A small-molecule ligand and the protein it binds are described below.
Small molecule (SMILES): CC[C@@H](C)n1ncn(-c2ccc(N3CCN(c4ccc(OC[C@H]5CO[C@](Cn6cncn6)(c6ccc(Cl)cc6Cl)O5)cc4)CC3)cc2)c1=O

Sequence of chain 1.A:
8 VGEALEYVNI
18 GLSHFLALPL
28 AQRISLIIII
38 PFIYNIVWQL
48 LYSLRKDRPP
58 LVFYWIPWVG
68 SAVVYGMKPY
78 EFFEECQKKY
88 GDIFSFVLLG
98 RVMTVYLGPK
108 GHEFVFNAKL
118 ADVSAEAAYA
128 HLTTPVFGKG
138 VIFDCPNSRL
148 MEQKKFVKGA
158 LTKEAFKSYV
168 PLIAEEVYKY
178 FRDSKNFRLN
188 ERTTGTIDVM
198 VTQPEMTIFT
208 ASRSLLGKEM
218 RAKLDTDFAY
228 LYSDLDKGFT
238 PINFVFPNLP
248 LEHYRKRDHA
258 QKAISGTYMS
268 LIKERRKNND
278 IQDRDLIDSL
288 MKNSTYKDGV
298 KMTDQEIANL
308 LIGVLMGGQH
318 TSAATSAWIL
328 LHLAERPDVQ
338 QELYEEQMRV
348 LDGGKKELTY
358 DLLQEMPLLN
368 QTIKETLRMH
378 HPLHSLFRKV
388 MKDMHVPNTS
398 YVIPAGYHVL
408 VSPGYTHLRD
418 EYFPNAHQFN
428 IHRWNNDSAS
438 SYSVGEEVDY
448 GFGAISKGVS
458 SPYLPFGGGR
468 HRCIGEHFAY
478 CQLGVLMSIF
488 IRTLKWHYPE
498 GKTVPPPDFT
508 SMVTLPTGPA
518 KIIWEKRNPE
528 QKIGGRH

Binding-site contacts:
Ligand atom C13 contacts residue PRO238 of chain 1.A at 3.6 Å (hydrophobic).
Ligand atom C44 contacts residue GLY310 of chain 1.A at 3.2 Å.
Ligand atom N08 contacts residue GLY73 of chain 1.A at 3.6 Å.
Ligand atom CL8 contacts residue ILE139 of chain 1.A at 3.6 Å.
Ligand atom C12 contacts residue THR507 of chain 1.A at 3.5 Å.
Ligand atom O07 contacts residue THR507 of chain 1.A at 3.4 Å.
Ligand atom C25 contacts residue LEU380 of chain 1.A at 3.7 Å (hydrophobic).
Ligand atom C27 contacts residue TYR126 of chain 1.A at 3.8 Å (hydrophobic).
Ligand atom C40 contacts residue THR318 of chain 1.A at 3.7 Å.
Ligand atom C40 contacts residue GLY314 of chain 1.A at 3.1 Å.
Ligand atom C09 contacts residue ALA69 of chain 1.A at 3.2 Å (hydrophobic).
Ligand atom C45 contacts residue GLY310 of chain 1.A at 3.8 Å.
Ligand atom C21 contacts residue PHE384 of chain 1.A at 3.4 Å (hydrophobic).
Ligand atom C30 contacts residue TYR126 of chain 1.A at 3.6 Å (hydrophobic).
Ligand atom C46 contacts residue HEM1 of chain 1.B at 3.5 Å.
Ligand atom C40 contacts residue HEM1 of chain 1.B at 3.1 Å.
Ligand atom C19 contacts residue SER508 of chain 1.A at 3.7 Å.
Ligand atom CL9 contacts residue GLY314 of chain 1.A at 3.8 Å.
Ligand atom N39 contacts residue HEM1 of chain 1.B at 2.1 Å.
Ligand atom C16 contacts residue TYR72 of chain 1.A at 3.6 Å (hydrophobic).
Ligand atom C25 contacts residue MET509 of chain 1.A at 3.6 Å (hydrophobic).
Ligand atom C19 contacts residue MET509 of chain 1.A at 3.3 Å (hydrophobic).
Ligand atom C24 contacts residue MET509 of chain 1.A at 3.4 Å (hydrophobic).
Ligand atom C32 contacts residue PHE140 of chain 1.A at 3.6 Å (hydrophobic).
Ligand atom C22 contacts residue PHE384 of chain 1.A at 3.8 Å (hydrophobic).
Ligand atom N10 contacts residue ALA69 of chain 1.A at 2.9 Å (h-bond).
Ligand atom CL8 contacts residue GLY310 of chain 1.A at 3.5 Å.
Ligand atom CL8 contacts residue VAL311 of chain 1.A at 3.7 Å.
Ligand atom C28 contacts residue SER382 of chain 1.A at 3.2 Å.
Ligand atom C15 contacts residue TYR72 of chain 1.A at 3.6 Å (hydrophobic).
Ligand atom C09 contacts residue GLY73 of chain 1.A at 3.6 Å.
Ligand atom C44 contacts residue PHE134 of chain 1.A at 3.8 Å (hydrophobic).
Ligand atom C18 contacts residue SER508 of chain 1.A at 3.3 Å.
Ligand atom C13 contacts residue PHE506 of chain 1.A at 3.7 Å (hydrophobic).
Ligand atom N41 contacts residue GLY314 of chain 1.A at 3.1 Å.
Ligand atom C31 contacts residue TYR126 of chain 1.A at 3.8 Å (hydrophobic).
Ligand atom C13 contacts residue THR507 of chain 1.A at 3.5 Å.
Ligand atom CL9 contacts residue PHE236 of chain 1.A at 3.3 Å.
Ligand atom C38 contacts residue HEM1 of chain 1.B at 3.1 Å.
Ligand atom CL9 contacts residue PHE134 of chain 1.A at 3.6 Å.